Binding-site contacts:
Ligand atom O3A contacts residue HIS35 of chain 1.F at 2.9 Å (h-bond).
Ligand atom O4 contacts residue LYS59 of chain 1.F at 3.4 Å (salt-bridge).
Ligand atom C4 contacts residue TRP93 of chain 1.E at 3.4 Å (hydrophobic).
Ligand atom N3 contacts residue TRP93 of chain 1.E at 4.1 Å.
Ligand atom O3B contacts residue ARG50 of chain 1.F at 3.4 Å (salt-bridge).
Ligand atom C6 contacts residue TYR101 of chain 1.F at 4.0 Å (hydrophobic).
Ligand atom C15 contacts residue TYR34 of chain 1.E at 3.6 Å (hydrophobic).
Ligand atom O4 contacts residue TRP33 of chain 1.F at 3.8 Å.
Ligand atom O8 contacts residue TYR99 of chain 1.F at 3.6 Å.
Ligand atom O3B contacts residue HIS35 of chain 1.F at 3.4 Å.
Ligand atom O4 contacts residue ARG50 of chain 1.F at 2.9 Å (salt-bridge).
Ligand atom C14 contacts residue TYR34 of chain 1.E at 3.5 Å (hydrophobic).
Ligand atom N3 contacts residue ARG50 of chain 1.F at 4.0 Å.
Ligand atom O3B contacts residue TRP98 of chain 1.E at 4.0 Å.
Ligand atom C4 contacts residue TRP33 of chain 1.F at 3.6 Å (hydrophobic).
Ligand atom C2 contacts residue TYR101 of chain 1.F at 4.0 Å (hydrophobic).
Ligand atom C5 contacts residue TRP93 of chain 1.E at 3.6 Å (hydrophobic).
Ligand atom O3B contacts residue TRP93 of chain 1.E at 3.5 Å.
Ligand atom N3 contacts residue TRP33 of chain 1.F at 3.2 Å.
Ligand atom C4 contacts residue ARG50 of chain 1.F at 3.9 Å.
Ligand atom O15 contacts residue TYR34 of chain 1.E at 3.1 Å.
Ligand atom O4 contacts residue TRP93 of chain 1.E at 3.2 Å.
Ligand atom C13 contacts residue THR31 of chain 1.E at 3.5 Å.
Ligand atom C7 contacts residue TYR101 of chain 1.F at 3.8 Å (hydrophobic).
Ligand atom C1 contacts residue TYR101 of chain 1.F at 3.7 Å (hydrophobic).
Ligand atom C13 contacts residue TYR34 of chain 1.E at 3.4 Å (hydrophobic).
Ligand atom O3B contacts residue TRP33 of chain 1.F at 3.6 Å.
Ligand atom N3 contacts residue TRP98 of chain 1.E at 4.0 Å.
Ligand atom O3A contacts residue TRP33 of chain 1.F at 3.0 Å.
Ligand atom C3 contacts residue TRP93 of chain 1.E at 4.0 Å (hydrophobic).
Ligand atom O3A contacts residue TRP98 of chain 1.E at 3.9 Å.
Ligand atom O15 contacts residue THR31 of chain 1.E at 3.4 Å (h-bond).
Ligand atom C12 contacts residue TYR34 of chain 1.E at 3.5 Å (hydrophobic).
Ligand atom O16 contacts residue SER32 of chain 1.E at 2.5 Å (h-bond).
Ligand atom O8 contacts residue TYR101 of chain 1.F at 3.8 Å.
Ligand atom C3 contacts residue TRP33 of chain 1.F at 3.4 Å (hydrophobic).
Ligand atom C15 contacts residue SER32 of chain 1.E at 3.7 Å.
Ligand atom N3 contacts residue HIS35 of chain 1.F at 3.5 Å (h-bond).
Ligand atom C11 contacts residue TYR34 of chain 1.E at 3.3 Å (hydrophobic).
Ligand atom C13 contacts residue SER32 of chain 1.E at 3.6 Å.

Sequence of chain 1.F:
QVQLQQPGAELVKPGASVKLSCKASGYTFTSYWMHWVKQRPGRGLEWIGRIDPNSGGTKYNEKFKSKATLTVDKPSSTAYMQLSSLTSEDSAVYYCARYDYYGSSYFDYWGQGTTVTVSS

Sequence of chain 1.E:
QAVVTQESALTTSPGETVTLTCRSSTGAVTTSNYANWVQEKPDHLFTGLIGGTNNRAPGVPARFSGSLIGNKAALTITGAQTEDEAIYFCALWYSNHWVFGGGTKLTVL

A small-molecule ligand and the protein it binds are described below.
Small molecule (SMILES): O=C([O-])CCCCCNC(=O)Cc1ccc(O)c([N+](=O)[O-])c1